Sequence of chain 2.B:
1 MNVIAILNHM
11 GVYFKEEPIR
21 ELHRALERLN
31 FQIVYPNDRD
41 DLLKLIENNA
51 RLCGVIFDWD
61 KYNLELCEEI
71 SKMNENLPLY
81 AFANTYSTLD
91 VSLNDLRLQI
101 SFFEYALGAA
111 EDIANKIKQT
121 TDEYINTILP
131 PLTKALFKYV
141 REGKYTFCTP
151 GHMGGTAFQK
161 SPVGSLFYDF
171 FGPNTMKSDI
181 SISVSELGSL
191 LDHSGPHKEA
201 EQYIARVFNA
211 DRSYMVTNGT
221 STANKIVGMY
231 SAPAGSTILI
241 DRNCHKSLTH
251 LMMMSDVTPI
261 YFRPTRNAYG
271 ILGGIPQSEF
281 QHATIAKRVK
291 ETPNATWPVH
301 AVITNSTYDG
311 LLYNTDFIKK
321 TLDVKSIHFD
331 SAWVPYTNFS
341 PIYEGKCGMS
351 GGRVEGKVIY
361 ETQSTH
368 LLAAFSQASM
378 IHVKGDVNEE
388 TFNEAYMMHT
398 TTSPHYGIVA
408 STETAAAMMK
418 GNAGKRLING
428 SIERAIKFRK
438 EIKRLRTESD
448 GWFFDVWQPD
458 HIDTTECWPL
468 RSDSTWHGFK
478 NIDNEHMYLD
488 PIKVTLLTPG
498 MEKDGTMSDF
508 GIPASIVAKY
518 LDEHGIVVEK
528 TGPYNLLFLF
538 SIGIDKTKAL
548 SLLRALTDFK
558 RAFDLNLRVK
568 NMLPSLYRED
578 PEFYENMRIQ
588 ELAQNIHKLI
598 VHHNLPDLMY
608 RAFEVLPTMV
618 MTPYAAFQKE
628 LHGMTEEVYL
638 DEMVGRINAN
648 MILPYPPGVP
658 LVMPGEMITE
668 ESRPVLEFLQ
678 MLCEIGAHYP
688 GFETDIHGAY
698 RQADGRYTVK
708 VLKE

Binding-site contacts:
Ligand atom O2C contacts residue LYS417 of chain 2.D at 3.5 Å.
Ligand atom O3D contacts residue GLY418 of chain 2.D at 2.3 Å (h-bond).
Ligand atom C5 contacts residue LEU564 of chain 2.B at 3.6 Å (hydrophobic).
Ligand atom PC contacts residue ARG206 of chain 2.D at 3.7 Å.
Ligand atom PD contacts residue GLY418 of chain 2.D at 3.7 Å.
Ligand atom O3B contacts residue ARG206 of chain 2.D at 2.4 Å (salt-bridge).
Ligand atom PA contacts residue ASN568 of chain 2.B at 3.6 Å.
Ligand atom PB contacts residue ARG206 of chain 2.D at 3.3 Å.
Ligand atom O3C contacts residue ARG206 of chain 2.D at 3.6 Å (salt-bridge).
Ligand atom O3D contacts residue LYS417 of chain 2.D at 3.4 Å.
Ligand atom N1 contacts residue LEU564 of chain 2.B at 3.8 Å.
Ligand atom O1B contacts residue ARG206 of chain 2.D at 2.7 Å (salt-bridge).
Ligand atom N7 contacts residue ARG558 of chain 2.B at 2.9 Å (salt-bridge).
Ligand atom C8 contacts residue ARG558 of chain 2.B at 3.7 Å.
Ligand atom O1A contacts residue ARG585 of chain 2.B at 2.5 Å (salt-bridge).
Ligand atom C8 contacts residue ARG97 of chain 2.D at 3.5 Å.
Ligand atom C6 contacts residue LEU564 of chain 2.B at 3.5 Å (hydrophobic).
Ligand atom N2 contacts residue ASN568 of chain 2.B at 3.7 Å.
Ligand atom O2C contacts residue ARG206 of chain 2.D at 3.0 Å (salt-bridge).
Ligand atom O4' contacts residue LEU564 of chain 2.B at 3.6 Å.
Ligand atom C5 contacts residue ARG97 of chain 2.D at 3.8 Å.
Ligand atom O1D contacts residue GLY418 of chain 2.D at 3.6 Å.
Ligand atom PA contacts residue ARG585 of chain 2.B at 3.7 Å.
Ligand atom O3A contacts residue ARG565 of chain 2.B at 3.5 Å.
Ligand atom O3' contacts residue ARG206 of chain 2.D at 3.8 Å.
Ligand atom O2A contacts residue ARG565 of chain 2.B at 2.9 Å (salt-bridge).
Ligand atom N7 contacts residue ARG97 of chain 2.D at 3.5 Å (salt-bridge).
Ligand atom O2B contacts residue ARG565 of chain 2.B at 3.2 Å (salt-bridge).
Ligand atom O2A contacts residue ASN568 of chain 2.B at 2.8 Å (h-bond).
Ligand atom O2B contacts residue ARG585 of chain 2.B at 2.6 Å (salt-bridge).
Ligand atom PA contacts residue ARG565 of chain 2.B at 3.7 Å.
Ligand atom O1C contacts residue LYS417 of chain 2.D at 3.7 Å.
Ligand atom O2A contacts residue LEU564 of chain 2.B at 3.6 Å.
Ligand atom O2D contacts residue ARG206 of chain 2.D at 3.0 Å (salt-bridge).
Ligand atom C8 contacts residue LEU562 of chain 2.B at 3.7 Å (hydrophobic).
Ligand atom O6 contacts residue ARG558 of chain 2.B at 2.9 Å (salt-bridge).
Ligand atom PC contacts residue LYS417 of chain 2.D at 3.5 Å.
Ligand atom O3C contacts residue LYS417 of chain 2.D at 3.1 Å.
Ligand atom O3A contacts residue ASN568 of chain 2.B at 3.3 Å (h-bond).
Ligand atom C5' contacts residue ASN568 of chain 2.B at 3.8 Å.

Sequence of chain 2.D:
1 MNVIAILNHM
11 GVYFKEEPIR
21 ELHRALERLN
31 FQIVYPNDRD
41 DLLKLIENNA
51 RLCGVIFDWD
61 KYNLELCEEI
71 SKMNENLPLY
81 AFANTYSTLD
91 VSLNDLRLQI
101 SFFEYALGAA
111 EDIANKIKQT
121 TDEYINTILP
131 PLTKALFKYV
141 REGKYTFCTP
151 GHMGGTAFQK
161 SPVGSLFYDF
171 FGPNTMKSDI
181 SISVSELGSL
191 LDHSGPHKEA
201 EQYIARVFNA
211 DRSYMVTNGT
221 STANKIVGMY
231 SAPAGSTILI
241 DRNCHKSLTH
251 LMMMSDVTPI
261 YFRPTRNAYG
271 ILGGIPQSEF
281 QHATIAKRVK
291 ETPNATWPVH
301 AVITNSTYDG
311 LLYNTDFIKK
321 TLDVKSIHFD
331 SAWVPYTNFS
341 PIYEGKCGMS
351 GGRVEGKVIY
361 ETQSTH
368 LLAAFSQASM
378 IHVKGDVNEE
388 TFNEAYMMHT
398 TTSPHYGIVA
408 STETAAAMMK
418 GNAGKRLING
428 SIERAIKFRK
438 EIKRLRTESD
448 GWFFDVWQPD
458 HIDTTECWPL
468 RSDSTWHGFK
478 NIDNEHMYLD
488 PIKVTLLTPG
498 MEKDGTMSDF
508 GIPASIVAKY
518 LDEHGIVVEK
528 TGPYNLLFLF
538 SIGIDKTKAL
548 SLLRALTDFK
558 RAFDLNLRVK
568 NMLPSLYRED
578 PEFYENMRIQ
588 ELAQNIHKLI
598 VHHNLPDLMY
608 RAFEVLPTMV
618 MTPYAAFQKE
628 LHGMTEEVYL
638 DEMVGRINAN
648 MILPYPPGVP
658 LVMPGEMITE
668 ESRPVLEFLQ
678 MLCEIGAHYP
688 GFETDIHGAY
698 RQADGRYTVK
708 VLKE

A protein and the small-molecule ligand that binds it are described below.
Small molecule (SMILES): Nc1nc2c(ncn2[C@@H]2O[C@H](CO[P](=O)(O)OP(=O)(O)O)[C@@H](O[P](=O)(O)OP(=O)(O)O)[C@H]2O)c(=O)[nH]1